Sequence of chain 1.A:
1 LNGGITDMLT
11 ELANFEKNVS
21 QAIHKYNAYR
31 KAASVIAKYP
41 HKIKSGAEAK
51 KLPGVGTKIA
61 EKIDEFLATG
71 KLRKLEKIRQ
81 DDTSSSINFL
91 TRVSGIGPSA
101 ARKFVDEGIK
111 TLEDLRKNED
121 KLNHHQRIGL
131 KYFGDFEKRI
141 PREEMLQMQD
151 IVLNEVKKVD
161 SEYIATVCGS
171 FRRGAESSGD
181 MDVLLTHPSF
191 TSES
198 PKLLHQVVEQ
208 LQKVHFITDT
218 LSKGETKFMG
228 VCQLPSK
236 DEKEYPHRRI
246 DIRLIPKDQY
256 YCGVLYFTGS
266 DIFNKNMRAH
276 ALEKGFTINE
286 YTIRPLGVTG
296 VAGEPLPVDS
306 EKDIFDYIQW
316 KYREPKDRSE

A protein and the small-molecule ligand that binds it are described below.
Small molecule (SMILES): Cc1cn([C@H]2C[C@H](O)[C@@H](COP(=O)(O)NP(=O)(O)OP(=O)(O)O)O2)c(=O)[nH]c1=O

Binding-site contacts:
Ligand atom O3G contacts residue GLY179 of chain 1.A at 2.5 Å (h-bond).
Ligand atom PG contacts residue GLY179 of chain 1.A at 3.6 Å.
Ligand atom C2' contacts residue GLY264 of chain 1.A at 3.5 Å.
Ligand atom O3G contacts residue ARG139 of chain 1.A at 3.0 Å (salt-bridge).
Ligand atom O3G contacts residue SER170 of chain 1.A at 2.9 Å (h-bond).
Ligand atom C2' contacts residue ASP266 of chain 1.A at 3.7 Å.
Ligand atom O3B contacts residue SER170 of chain 1.A at 3.1 Å.
Ligand atom O2B contacts residue SER170 of chain 1.A at 3.1 Å (h-bond).
Ligand atom O1B contacts residue ARG173 of chain 1.A at 2.9 Å (salt-bridge).
Ligand atom C5 contacts residue ASP266 of chain 1.A at 3.1 Å.
Ligand atom PG contacts residue MG1 of chain 1.E at 3.4 Å.
Ligand atom C4' contacts residue PHE262 of chain 1.A at 3.6 Å (hydrophobic).
Ligand atom O2 contacts residue TYR261 of chain 1.A at 3.2 Å.
Ligand atom O2 contacts residue ASP266 of chain 1.A at 3.8 Å.
Ligand atom N3 contacts residue TYR261 of chain 1.A at 3.7 Å.
Ligand atom O3' contacts residue THR263 of chain 1.A at 3.5 Å (h-bond).
Ligand atom O3G contacts residue SER178 of chain 1.A at 3.3 Å.
Ligand atom PA contacts residue MG1 of chain 1.E at 3.5 Å.
Ligand atom O1G contacts residue ASP180 of chain 1.A at 3.2 Å (salt-bridge).
Ligand atom N3 contacts residue ASP266 of chain 1.A at 3.0 Å (salt-bridge).
Ligand atom O2B contacts residue GLY169 of chain 1.A at 3.5 Å.
Ligand atom O1B contacts residue SER170 of chain 1.A at 3.4 Å (h-bond).
Ligand atom O3' contacts residue ARG173 of chain 1.A at 3.0 Å (salt-bridge).
Ligand atom N1 contacts residue ASP266 of chain 1.A at 3.1 Å (salt-bridge).
Ligand atom O2B contacts residue MG1 of chain 1.E at 2.0 Å.
Ligand atom O2 contacts residue ASN269 of chain 1.A at 3.2 Å (h-bond).
Ligand atom C2' contacts residue TYR261 of chain 1.A at 3.7 Å (hydrophobic).
Ligand atom C1' contacts residue TYR261 of chain 1.A at 3.5 Å (hydrophobic).
Ligand atom O1A contacts residue ASP180 of chain 1.A at 3.4 Å (salt-bridge).
Ligand atom O1G contacts residue MG1 of chain 1.E at 2.3 Å.
Ligand atom C2 contacts residue ASP266 of chain 1.A at 3.0 Å.
Ligand atom PB contacts residue MG1 of chain 1.E at 3.2 Å.
Ligand atom O4 contacts residue ASP266 of chain 1.A at 3.8 Å.
Ligand atom C6 contacts residue ASP266 of chain 1.A at 3.0 Å.
Ligand atom O3B contacts residue MG1 of chain 1.E at 3.7 Å.
Ligand atom C4 contacts residue ASP266 of chain 1.A at 3.0 Å.
Ligand atom PB contacts residue SER170 of chain 1.A at 3.6 Å.
Ligand atom PG contacts residue SER170 of chain 1.A at 3.5 Å.
Ligand atom O1A contacts residue MG1 of chain 1.E at 2.4 Å.
Ligand atom C2 contacts residue TYR261 of chain 1.A at 3.5 Å (hydrophobic).